This protein binds this small molecule.
Small molecule (SMILES): O=C(COc1ccccc1P(=O)(O)O)Nc1cc(Cl)cc(Cl)c1

Binding-site contacts:
Ligand atom CAH contacts residue GLY57 of chain 1.A at 3.3 Å.
Ligand atom CL1 contacts residue ARG60 of chain 1.A at 3.6 Å.
Ligand atom OAS contacts residue ARG60 of chain 1.A at 4.2 Å.
Ligand atom CL1 contacts residue GLY57 of chain 1.A at 4.3 Å.
Ligand atom OAU contacts residue VAL182 of chain 1.A at 4.4 Å.
Ligand atom CAJ contacts residue ARG60 of chain 1.A at 3.9 Å.
Ligand atom OAT contacts residue TYR134 of chain 1.A at 4.2 Å.
Ligand atom OAT contacts residue ARG60 of chain 1.A at 3.0 Å (salt-bridge).
Ligand atom CAG contacts residue ARG60 of chain 1.A at 4.2 Å.
Ligand atom CAE contacts residue ARG60 of chain 1.A at 3.7 Å.
Ligand atom CAI contacts residue ARG60 of chain 1.A at 4.3 Å.
Ligand atom CAN contacts residue ARG133 of chain 1.A at 4.2 Å.
Ligand atom CAO contacts residue VAL182 of chain 1.A at 3.7 Å (hydrophobic).
Ligand atom PAR contacts residue TYR134 of chain 1.A at 4.0 Å.
Ligand atom CAF contacts residue ARG64 of chain 1.A at 3.7 Å.
Ligand atom CAN contacts residue ASN179 of chain 1.A at 3.2 Å.
Ligand atom CL1 contacts residue ARG64 of chain 1.A at 3.5 Å.
Ligand atom CL1 contacts residue ALA61 of chain 1.A at 3.4 Å.
Ligand atom CAP contacts residue VAL182 of chain 1.A at 3.7 Å (hydrophobic).
Ligand atom OAS contacts residue ARG133 of chain 1.A at 2.8 Å (salt-bridge).
Ligand atom CAH contacts residue ALA61 of chain 1.A at 4.3 Å (hydrophobic).
Ligand atom PAR contacts residue ARG60 of chain 1.A at 3.8 Å.
Ligand atom CAO contacts residue LEU178 of chain 1.A at 3.7 Å (hydrophobic).
Ligand atom CL2 contacts residue GLY57 of chain 1.A at 3.4 Å.
Ligand atom OAS contacts residue TYR134 of chain 1.A at 2.7 Å (h-bond).
Ligand atom PAR contacts residue ARG133 of chain 1.A at 3.6 Å.
Ligand atom CAN contacts residue VAL182 of chain 1.A at 4.2 Å (hydrophobic).
Ligand atom OAU contacts residue ARG60 of chain 1.A at 2.8 Å (salt-bridge).
Ligand atom OAS contacts residue ASN179 of chain 1.A at 4.1 Å.
Ligand atom CAI contacts residue GLY57 of chain 1.A at 3.9 Å.
Ligand atom CAP contacts residue LEU178 of chain 1.A at 4.0 Å (hydrophobic).
Ligand atom CAG contacts residue GLY57 of chain 1.A at 4.2 Å.
Ligand atom CAP contacts residue ASN230 of chain 1.A at 4.1 Å.
Ligand atom NAC contacts residue ARG60 of chain 1.A at 4.1 Å.
Ligand atom OAU contacts residue ARG133 of chain 1.A at 2.8 Å (salt-bridge).
Ligand atom CAO contacts residue ASN179 of chain 1.A at 3.2 Å.
Ligand atom CAQ contacts residue VAL182 of chain 1.A at 4.1 Å (hydrophobic).
Ligand atom CAG contacts residue ARG64 of chain 1.A at 4.2 Å.
Ligand atom CAF contacts residue ARG60 of chain 1.A at 3.8 Å.
Ligand atom OAU contacts residue TYR134 of chain 1.A at 4.2 Å.

Sequence of chain 1.A:
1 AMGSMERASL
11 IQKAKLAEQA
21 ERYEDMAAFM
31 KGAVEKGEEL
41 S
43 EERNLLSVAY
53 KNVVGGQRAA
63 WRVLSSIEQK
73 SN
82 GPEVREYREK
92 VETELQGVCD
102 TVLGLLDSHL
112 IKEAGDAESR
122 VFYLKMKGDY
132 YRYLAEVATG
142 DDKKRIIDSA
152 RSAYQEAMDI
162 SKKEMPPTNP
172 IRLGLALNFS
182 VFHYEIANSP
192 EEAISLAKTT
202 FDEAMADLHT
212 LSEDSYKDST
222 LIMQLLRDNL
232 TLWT